Sequence of chain 1.A:
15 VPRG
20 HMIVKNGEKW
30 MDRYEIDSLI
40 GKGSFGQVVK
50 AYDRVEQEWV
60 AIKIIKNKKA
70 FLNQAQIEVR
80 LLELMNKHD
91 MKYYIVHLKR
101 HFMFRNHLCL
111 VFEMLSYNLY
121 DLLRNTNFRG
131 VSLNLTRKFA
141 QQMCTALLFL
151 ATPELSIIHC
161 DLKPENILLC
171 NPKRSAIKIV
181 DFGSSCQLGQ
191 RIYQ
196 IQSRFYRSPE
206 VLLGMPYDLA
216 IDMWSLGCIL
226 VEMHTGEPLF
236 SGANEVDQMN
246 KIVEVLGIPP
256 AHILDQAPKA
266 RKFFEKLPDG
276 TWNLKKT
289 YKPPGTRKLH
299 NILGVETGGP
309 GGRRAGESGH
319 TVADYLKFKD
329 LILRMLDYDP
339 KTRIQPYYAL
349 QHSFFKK

This protein binds this small molecule.
Small molecule (SMILES): Cc1nc2ccc(-c3cc(N)nc(N)c3)nc2n1C[C@H](C)Oc1cccc(Br)n1

Binding-site contacts:
Ligand atom N6 contacts residue ASP181 of chain 1.A at 3.1 Å (salt-bridge).
Ligand atom C18 contacts residue VAL180 of chain 1.A at 3.9 Å (hydrophobic).
Ligand atom C6 contacts residue LEU115 of chain 1.A at 3.8 Å (hydrophobic).
Ligand atom C3 contacts residue ILE39 of chain 1.A at 3.9 Å (hydrophobic).
Ligand atom C14 contacts residue VAL180 of chain 1.A at 3.9 Å (hydrophobic).
Ligand atom N2 contacts residue ALA60 of chain 1.A at 3.7 Å.
Ligand atom C14 contacts residue ASP181 of chain 1.A at 3.3 Å.
Ligand atom C13 contacts residue LYS62 of chain 1.A at 3.9 Å.
Ligand atom N5 contacts residue ASP181 of chain 1.A at 3.4 Å.
Ligand atom C4 contacts residue LEU115 of chain 1.A at 3.7 Å (hydrophobic).
Ligand atom BR1 contacts residue PHE44 of chain 1.A at 3.7 Å.
Ligand atom C7 contacts residue ALA60 of chain 1.A at 3.8 Å (hydrophobic).
Ligand atom C15 contacts residue PHE112 of chain 1.A at 3.6 Å (hydrophobic).
Ligand atom C5 contacts residue LEU115 of chain 1.A at 3.0 Å (hydrophobic).
Ligand atom C6 contacts residue GLU113 of chain 1.A at 3.7 Å.
Ligand atom C7 contacts residue PHE112 of chain 1.A at 3.7 Å (hydrophobic).
Ligand atom BR1 contacts residue LYS41 of chain 1.A at 3.1 Å.
Ligand atom N2 contacts residue GLU113 of chain 1.A at 3.7 Å.
Ligand atom C5 contacts residue ILE39 of chain 1.A at 3.8 Å (hydrophobic).
Ligand atom C1 contacts residue LEU168 of chain 1.A at 3.6 Å (hydrophobic).
Ligand atom N1 contacts residue ILE39 of chain 1.A at 3.9 Å.
Ligand atom N2 contacts residue LEU115 of chain 1.A at 2.9 Å (h-bond).
Ligand atom C2 contacts residue LEU168 of chain 1.A at 3.4 Å (hydrophobic).
Ligand atom C6 contacts residue ALA60 of chain 1.A at 3.5 Å (hydrophobic).
Ligand atom C15 contacts residue VAL180 of chain 1.A at 3.7 Å (hydrophobic).
Ligand atom C1 contacts residue SER116 of chain 1.A at 3.3 Å.
Ligand atom C5 contacts residue MET114 of chain 1.A at 3.7 Å (hydrophobic).
Ligand atom C7 contacts residue GLU113 of chain 1.A at 3.2 Å.
Ligand atom N2 contacts residue MET114 of chain 1.A at 3.8 Å.
Ligand atom C10 contacts residue LEU168 of chain 1.A at 3.7 Å (hydrophobic).
Ligand atom C8 contacts residue PHE112 of chain 1.A at 3.6 Å (hydrophobic).
Ligand atom N6 contacts residue GLU77 of chain 1.A at 3.2 Å (salt-bridge).
Ligand atom N5 contacts residue LYS62 of chain 1.A at 3.2 Å (salt-bridge).
Ligand atom N4 contacts residue ASP181 of chain 1.A at 3.2 Å (salt-bridge).
Ligand atom C18 contacts residue GLU165 of chain 1.A at 3.9 Å.
Ligand atom C14 contacts residue PHE112 of chain 1.A at 3.8 Å (hydrophobic).
Ligand atom N6 contacts residue PHE112 of chain 1.A at 3.3 Å.
Ligand atom N4 contacts residue PHE44 of chain 1.A at 3.6 Å.
Ligand atom N4 contacts residue LYS62 of chain 1.A at 3.8 Å.
Ligand atom N3 contacts residue LEU168 of chain 1.A at 3.9 Å.